A protein and the small-molecule ligand that binds it are described below.
Small molecule (SMILES): CNc1nc(Cl)nc2c1ncn2Cc1cccc(-c2nnn[nH]2)c1

Binding-site contacts:
Ligand atom CL23 contacts residue PRO88 of chain 1.A at 3.8 Å.
Ligand atom C06 contacts residue LEU37 of chain 1.A at 3.6 Å (hydrophobic).
Ligand atom N05 contacts residue ASP133 of chain 1.A at 3.9 Å.
Ligand atom C09 contacts residue ASN20 of chain 1.A at 4.0 Å.
Ligand atom N05 contacts residue LEU37 of chain 1.A at 4.0 Å.
Ligand atom C08 contacts residue ASN20 of chain 1.A at 3.9 Å.
Ligand atom N21 contacts residue SER19 of chain 1.A at 3.7 Å.
Ligand atom N02 contacts residue LEU96 of chain 1.A at 3.7 Å.
Ligand atom C19 contacts residue ASN20 of chain 1.A at 3.5 Å.
Ligand atom C22 contacts residue ASN20 of chain 1.A at 3.4 Å.
Ligand atom C01 contacts residue TRP85 of chain 1.A at 3.6 Å (hydrophobic).
Ligand atom CL23 contacts residue SER19 of chain 1.A at 3.8 Å.
Ligand atom C03 contacts residue SER35 of chain 1.A at 3.9 Å.
Ligand atom C06 contacts residue LYS18 of chain 1.A at 3.3 Å.
Ligand atom N02 contacts residue TRP34 of chain 1.A at 3.4 Å.
Ligand atom C22 contacts residue ASN24 of chain 1.A at 3.3 Å.
Ligand atom C03 contacts residue TRP34 of chain 1.A at 3.7 Å (hydrophobic).
Ligand atom CL23 contacts residue ASN24 of chain 1.A at 3.0 Å.
Ligand atom N24 contacts residue ASN24 of chain 1.A at 2.9 Å (h-bond).
Ligand atom C20 contacts residue ASN20 of chain 1.A at 4.0 Å.
Ligand atom C01 contacts residue SER35 of chain 1.A at 3.3 Å.
Ligand atom CL23 contacts residue ASN20 of chain 1.A at 3.4 Å.
Ligand atom C22 contacts residue SER19 of chain 1.A at 3.7 Å.
Ligand atom C01 contacts residue TRP34 of chain 1.A at 3.6 Å (hydrophobic).
Ligand atom C01 contacts residue ASN24 of chain 1.A at 3.8 Å.
Ligand atom CL23 contacts residue VAL86 of chain 1.A at 3.8 Å.
Ligand atom C06 contacts residue ASP133 of chain 1.A at 3.1 Å.
Ligand atom C20 contacts residue LYS18 of chain 1.A at 3.5 Å.
Ligand atom CL23 contacts residue ASN21 of chain 1.A at 2.6 Å.
Ligand atom N05 contacts residue LYS18 of chain 1.A at 3.9 Å.
Ligand atom C01 contacts residue LEU96 of chain 1.A at 3.8 Å (hydrophobic).
Ligand atom N07 contacts residue LYS18 of chain 1.A at 3.0 Å (salt-bridge).
Ligand atom C08 contacts residue LYS18 of chain 1.A at 3.1 Å.
Ligand atom N02 contacts residue SER35 of chain 1.A at 2.7 Å (h-bond).
Ligand atom N24 contacts residue SER19 of chain 1.A at 4.0 Å.
Ligand atom C19 contacts residue PRO88 of chain 1.A at 3.9 Å (hydrophobic).
Ligand atom C18 contacts residue PRO88 of chain 1.A at 4.0 Å (hydrophobic).
Ligand atom N21 contacts residue ASN20 of chain 1.A at 3.0 Å (h-bond).
Ligand atom C10 contacts residue LEU37 of chain 1.A at 3.8 Å (hydrophobic).
Ligand atom C18 contacts residue ASN20 of chain 1.A at 3.8 Å.

Sequence of chain 1.A:
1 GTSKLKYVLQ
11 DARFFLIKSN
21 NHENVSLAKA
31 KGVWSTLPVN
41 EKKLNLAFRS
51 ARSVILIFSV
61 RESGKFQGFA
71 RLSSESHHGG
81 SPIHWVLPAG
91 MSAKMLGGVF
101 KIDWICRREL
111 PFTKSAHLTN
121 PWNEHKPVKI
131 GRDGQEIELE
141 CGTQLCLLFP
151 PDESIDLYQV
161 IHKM